Sequence of chain 3.A:
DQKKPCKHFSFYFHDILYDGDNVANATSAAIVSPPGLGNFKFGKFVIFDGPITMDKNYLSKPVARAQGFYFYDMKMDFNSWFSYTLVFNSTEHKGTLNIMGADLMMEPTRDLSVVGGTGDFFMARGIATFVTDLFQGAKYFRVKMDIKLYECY

Binding-site contacts:
Ligand atom N2 contacts residue GLU112 of chain 3.A at 2.7 Å (salt-bridge).
Ligand atom O7 contacts residue MET111 of chain 3.A at 3.8 Å.
Ligand atom C1 contacts residue ASN94 of chain 1.A at 1.5 Å.
Ligand atom C7 contacts residue GLU112 of chain 3.A at 3.5 Å.
Ligand atom C8 contacts residue ASN94 of chain 1.A at 3.3 Å.
Ligand atom C4 contacts residue ASN94 of chain 1.A at 4.3 Å.
Ligand atom O3 contacts residue MET111 of chain 3.A at 4.3 Å.
Ligand atom O5 contacts residue ASN94 of chain 1.A at 2.3 Å (h-bond).
Ligand atom C2 contacts residue GLU112 of chain 3.A at 3.6 Å.
Ligand atom C3 contacts residue GLU112 of chain 3.A at 3.7 Å.
Ligand atom C3 contacts residue ASN94 of chain 1.A at 3.9 Å.
Ligand atom C7 contacts residue MET111 of chain 3.A at 4.5 Å (hydrophobic).
Ligand atom O7 contacts residue LEU109 of chain 3.A at 4.2 Å.
Ligand atom C2 contacts residue ASN94 of chain 1.A at 2.6 Å.
Ligand atom O7 contacts residue ASN94 of chain 1.A at 4.3 Å.
Ligand atom O7 contacts residue GLU112 of chain 3.A at 3.5 Å (salt-bridge).
Ligand atom N2 contacts residue ASN94 of chain 1.A at 3.0 Å (h-bond).
Ligand atom C7 contacts residue ASN94 of chain 1.A at 3.4 Å.
Ligand atom C1 contacts residue GLU112 of chain 3.A at 4.1 Å.
Ligand atom O3 contacts residue GLU112 of chain 3.A at 4.0 Å.
Ligand atom C5 contacts residue ASN94 of chain 1.A at 3.6 Å.

Sequence of chain 1.A:
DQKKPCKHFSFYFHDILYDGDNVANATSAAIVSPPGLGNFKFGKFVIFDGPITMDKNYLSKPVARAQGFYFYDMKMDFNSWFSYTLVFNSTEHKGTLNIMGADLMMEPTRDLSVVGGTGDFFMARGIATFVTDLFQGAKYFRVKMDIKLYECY

The small molecule below binds the protein below.
Small molecule (SMILES): CC(=O)N[C@H]1[C@H](O[C@H]2[C@H](O)[C@@H](NC(C)=O)CO[C@@H]2CO)O[C@H](CO)[C@@H](O)[C@@H]1O